Binding-site contacts:
Ligand atom O1A contacts residue ARG212 of chain 2.A at 3.1 Å (salt-bridge).
Ligand atom O1B contacts residue ARG292 of chain 2.A at 2.9 Å (salt-bridge).
Ligand atom NH1 contacts residue TRP98 of chain 2.A at 3.2 Å (h-bond).
Ligand atom O8 contacts residue GLU196 of chain 2.A at 2.6 Å (salt-bridge).
Ligand atom NE contacts residue GLU38 of chain 2.A at 3.3 Å (salt-bridge).
Ligand atom CZ contacts residue TRP98 of chain 2.A at 3.4 Å (hydrophobic).
Ligand atom C9 contacts residue ASN214 of chain 2.A at 3.6 Å.
Ligand atom O9 contacts residue ARG144 of chain 2.A at 3.4 Å (salt-bridge).
Ligand atom O6 contacts residue ARG212 of chain 2.A at 3.6 Å (salt-bridge).
Ligand atom NH2 contacts residue ARG75 of chain 2.A at 3.3 Å (salt-bridge).
Ligand atom C1 contacts residue TYR326 of chain 2.A at 3.0 Å (hydrophobic).
Ligand atom O1B contacts residue TYR326 of chain 2.A at 3.5 Å (h-bond).
Ligand atom NH1 contacts residue GLU147 of chain 2.A at 3.0 Å (salt-bridge).
Ligand atom C3 contacts residue TYR326 of chain 2.A at 3.0 Å (hydrophobic).
Ligand atom NH2 contacts residue TRP98 of chain 2.A at 2.8 Å (h-bond).
Ligand atom C4 contacts residue ASP70 of chain 2.A at 3.5 Å.
Ligand atom O8 contacts residue GLU197 of chain 2.A at 3.7 Å.
Ligand atom C6 contacts residue GLU197 of chain 2.A at 3.6 Å.
Ligand atom O8 contacts residue ARG212 of chain 2.A at 3.6 Å.
Ligand atom C8 contacts residue GLU196 of chain 2.A at 3.5 Å.
Ligand atom C2 contacts residue TYR326 of chain 2.A at 2.8 Å (hydrophobic).
Ligand atom C3 contacts residue ASP70 of chain 2.A at 3.4 Å.
Ligand atom O10 contacts residue ASP70 of chain 2.A at 3.4 Å.
Ligand atom C3 contacts residue GLU38 of chain 2.A at 3.5 Å.
Ligand atom O1B contacts residue ARG37 of chain 2.A at 2.8 Å (salt-bridge).
Ligand atom O1A contacts residue TYR268 of chain 2.A at 3.5 Å (h-bond).
Ligand atom C1 contacts residue ARG212 of chain 2.A at 3.7 Å.
Ligand atom O1A contacts residue TYR326 of chain 2.A at 3.5 Å (h-bond).
Ligand atom C1 contacts residue ARG292 of chain 2.A at 3.5 Å.
Ligand atom CZ contacts residue GLU38 of chain 2.A at 3.7 Å.
Ligand atom O9 contacts residue ALA166 of chain 2.A at 3.5 Å.
Ligand atom C9 contacts residue GLU196 of chain 2.A at 3.3 Å.
Ligand atom C8 contacts residue ARG212 of chain 2.A at 3.7 Å.
Ligand atom O10 contacts residue ARG71 of chain 2.A at 2.8 Å (salt-bridge).
Ligand atom O9 contacts residue GLU196 of chain 2.A at 2.5 Å (salt-bridge).
Ligand atom NE contacts residue ASP70 of chain 2.A at 2.9 Å (salt-bridge).
Ligand atom O1A contacts residue ARG292 of chain 2.A at 2.9 Å (salt-bridge).
Ligand atom C11 contacts residue TRP98 of chain 2.A at 3.7 Å (hydrophobic).
Ligand atom O6 contacts residue TYR326 of chain 2.A at 3.2 Å (h-bond).
Ligand atom NH2 contacts residue ASP70 of chain 2.A at 2.9 Å (salt-bridge).

A protein and the small-molecule ligand that binds it are described below.
Small molecule (SMILES): [H]/N=C(\N)N[C@H]1C=C(C(=O)O)O[C@@H]([C@H](O)[C@H](O)CO)[C@@H]1NC(C)=O

Sequence of chain 2.A:
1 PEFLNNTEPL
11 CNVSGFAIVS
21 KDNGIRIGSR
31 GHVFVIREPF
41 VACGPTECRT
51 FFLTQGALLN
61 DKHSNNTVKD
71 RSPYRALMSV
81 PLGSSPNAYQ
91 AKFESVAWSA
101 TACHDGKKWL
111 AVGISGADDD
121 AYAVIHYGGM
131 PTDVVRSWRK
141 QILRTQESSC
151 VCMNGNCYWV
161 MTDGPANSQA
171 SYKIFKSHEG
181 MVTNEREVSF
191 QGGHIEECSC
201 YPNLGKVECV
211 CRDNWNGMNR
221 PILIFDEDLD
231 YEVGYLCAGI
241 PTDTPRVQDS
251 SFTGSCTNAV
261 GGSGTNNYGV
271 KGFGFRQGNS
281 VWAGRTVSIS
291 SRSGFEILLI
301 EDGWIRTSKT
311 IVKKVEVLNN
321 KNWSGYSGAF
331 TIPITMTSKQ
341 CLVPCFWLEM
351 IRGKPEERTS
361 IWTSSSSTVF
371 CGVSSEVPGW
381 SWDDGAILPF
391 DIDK